Binding-site contacts:
Ligand atom O3 contacts residue ASP114 of chain 1.T at 4.5 Å.
Ligand atom C3 contacts residue ASP114 of chain 1.T at 3.8 Å.
Ligand atom C1 contacts residue LYS268 of chain 1.T at 4.0 Å.
Ligand atom C4 contacts residue SER266 of chain 1.T at 4.4 Å.
Ligand atom N5 contacts residue LYS264 of chain 1.T at 3.7 Å.
Ligand atom C11 contacts residue LYS264 of chain 1.T at 4.1 Å.
Ligand atom O1B contacts residue LYS268 of chain 1.T at 3.5 Å.
Ligand atom O1B contacts residue SER266 of chain 1.T at 3.5 Å (h-bond).
Ligand atom C10 contacts residue TRP45 of chain 1.T at 4.2 Å (hydrophobic).
Ligand atom C1 contacts residue SER266 of chain 1.T at 3.4 Å.
Ligand atom O10 contacts residue TRP45 of chain 1.T at 3.6 Å.
Ligand atom O4 contacts residue TRP45 of chain 1.T at 3.6 Å.
Ligand atom O1A contacts residue ASP114 of chain 1.T at 4.2 Å.
Ligand atom C5 contacts residue ASP51 of chain 1.T at 3.7 Å.
Ligand atom C11 contacts residue TYR50 of chain 1.T at 3.7 Å (hydrophobic).
Ligand atom N5 contacts residue ASP51 of chain 1.T at 2.8 Å (salt-bridge).
Ligand atom C7 contacts residue ASP51 of chain 1.T at 4.3 Å.
Ligand atom O6 contacts residue SER266 of chain 1.T at 3.8 Å.
Ligand atom O4 contacts residue LYS264 of chain 1.T at 3.1 Å (salt-bridge).
Ligand atom C4 contacts residue LYS264 of chain 1.T at 3.8 Å.
Ligand atom O1A contacts residue LYS268 of chain 1.T at 3.9 Å.
Ligand atom C11 contacts residue ASP51 of chain 1.T at 3.4 Å.
Ligand atom C5 contacts residue LYS264 of chain 1.T at 4.3 Å.
Ligand atom C4 contacts residue ASP51 of chain 1.T at 4.1 Å.
Ligand atom O1B contacts residue ASP51 of chain 1.T at 4.5 Å.
Ligand atom C10 contacts residue ASP51 of chain 1.T at 3.6 Å.
Ligand atom O1A contacts residue LYS264 of chain 1.T at 4.4 Å.
Ligand atom O1A contacts residue SER266 of chain 1.T at 2.5 Å (h-bond).
Ligand atom O8 contacts residue LYS268 of chain 1.T at 3.3 Å (salt-bridge).
Ligand atom C6 contacts residue ASP51 of chain 1.T at 3.8 Å.
Ligand atom C10 contacts residue LYS264 of chain 1.T at 4.1 Å.

The small molecule below binds the protein below.
Small molecule (SMILES): CC(=O)N[C@H]1[C@H]([C@H](O)[C@H](O)CO)O[C@@](O[C@@H]2[C@@H](O)[C@H](O)O[C@H](CO)[C@@H]2O)(C(=O)O)C[C@@H]1O

Sequence of chain 1.T:
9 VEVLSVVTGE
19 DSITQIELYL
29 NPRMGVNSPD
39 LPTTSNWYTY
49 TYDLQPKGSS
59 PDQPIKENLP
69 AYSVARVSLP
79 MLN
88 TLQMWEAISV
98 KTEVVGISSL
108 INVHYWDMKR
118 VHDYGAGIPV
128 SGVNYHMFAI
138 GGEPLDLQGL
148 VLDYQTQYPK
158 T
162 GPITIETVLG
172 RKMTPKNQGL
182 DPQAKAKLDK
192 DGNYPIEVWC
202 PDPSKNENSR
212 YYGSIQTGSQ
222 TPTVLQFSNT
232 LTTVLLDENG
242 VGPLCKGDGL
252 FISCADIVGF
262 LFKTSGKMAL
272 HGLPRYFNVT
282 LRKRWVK